Binding-site contacts:
Ligand atom CD1 contacts residue HIS431 of chain 51.W at 3.3 Å.
Ligand atom CE1 contacts residue THR219 of chain 28.W at 3.9 Å.
Ligand atom OD1 contacts residue GLU199 of chain 51.W at 3.4 Å (salt-bridge).
Ligand atom CZ contacts residue HIS431 of chain 51.W at 3.4 Å.
Ligand atom CG2 contacts residue LEU189 of chain 51.W at 2.8 Å (hydrophobic).
Ligand atom CG2 contacts residue TYR188 of chain 51.W at 3.9 Å (hydrophobic).
Ligand atom CB contacts residue LEU189 of chain 51.W at 3.8 Å (hydrophobic).
Ligand atom CB contacts residue GLU289 of chain 28.W at 3.8 Å.
Ligand atom CA contacts residue ARG193 of chain 51.W at 3.8 Å.
Ligand atom O contacts residue ARG193 of chain 51.W at 2.8 Å (salt-bridge).
Ligand atom CE1 contacts residue GLU289 of chain 28.W at 3.6 Å.
Ligand atom CG contacts residue GLU289 of chain 28.W at 3.6 Å.
Ligand atom OH contacts residue HIS431 of chain 51.W at 2.9 Å (h-bond).
Ligand atom OH contacts residue THR430 of chain 51.W at 3.4 Å.
Ligand atom OH contacts residue LEU283 of chain 28.W at 3.8 Å.
Ligand atom O contacts residue ARG435 of chain 51.W at 3.5 Å (salt-bridge).
Ligand atom CE1 contacts residue HIS431 of chain 51.W at 3.0 Å.
Ligand atom CE1 contacts residue ARG193 of chain 51.W at 3.1 Å.
Ligand atom CD1 contacts residue ARG193 of chain 51.W at 3.7 Å.
Ligand atom ND2 contacts residue GLU199 of chain 51.W at 2.9 Å (salt-bridge).
Ligand atom CG contacts residue GLU199 of chain 51.W at 3.6 Å.
Ligand atom OH contacts residue MET223 of chain 28.W at 2.2 Å (h-bond).
Ligand atom CD contacts residue HIS431 of chain 51.W at 3.8 Å.
Ligand atom CZ contacts residue THR219 of chain 28.W at 3.2 Å.
Ligand atom CD2 contacts residue MET223 of chain 28.W at 3.7 Å (hydrophobic).
Ligand atom CE1 contacts residue MET223 of chain 28.W at 3.3 Å (hydrophobic).
Ligand atom CE2 contacts residue ARG193 of chain 51.W at 3.8 Å.
Ligand atom C contacts residue ARG193 of chain 51.W at 3.3 Å.
Ligand atom CZ contacts residue MET223 of chain 28.W at 2.9 Å (hydrophobic).
Ligand atom CB contacts residue ARG435 of chain 51.W at 3.7 Å.
Ligand atom ND2 contacts residue TYR188 of chain 51.W at 3.5 Å (h-bond).
Ligand atom N contacts residue ARG193 of chain 51.W at 3.8 Å.
Ligand atom CE1 contacts residue VAL432 of chain 51.W at 3.8 Å (hydrophobic).
Ligand atom CG1 contacts residue ARG435 of chain 51.W at 3.8 Å.
Ligand atom CE2 contacts residue MET223 of chain 28.W at 3.5 Å (hydrophobic).
Ligand atom CG1 contacts residue PHE436 of chain 51.W at 3.4 Å (hydrophobic).
Ligand atom CZ contacts residue ARG193 of chain 51.W at 3.1 Å.
Ligand atom CD1 contacts residue GLU289 of chain 28.W at 3.0 Å.
Ligand atom CG contacts residue HIS431 of chain 51.W at 3.8 Å.
Ligand atom CG contacts residue TYR288 of chain 28.W at 3.4 Å (hydrophobic).

The protein below binds the small molecule below.
Small molecule (SMILES): CC(C)[C@H](NC(=O)[C@@H]1CCCN1C(=O)[C@H](CC(N)=O)NC(=O)[C@@H](N)Cc1ccccc1)C(=O)N[C@@H](Cc1ccc(O)cc1)C(=O)N1CCC[C@H]1C(=O)N[C@H](C=O)Cc1ccc(O)cc1

Sequence of chain 51.W:
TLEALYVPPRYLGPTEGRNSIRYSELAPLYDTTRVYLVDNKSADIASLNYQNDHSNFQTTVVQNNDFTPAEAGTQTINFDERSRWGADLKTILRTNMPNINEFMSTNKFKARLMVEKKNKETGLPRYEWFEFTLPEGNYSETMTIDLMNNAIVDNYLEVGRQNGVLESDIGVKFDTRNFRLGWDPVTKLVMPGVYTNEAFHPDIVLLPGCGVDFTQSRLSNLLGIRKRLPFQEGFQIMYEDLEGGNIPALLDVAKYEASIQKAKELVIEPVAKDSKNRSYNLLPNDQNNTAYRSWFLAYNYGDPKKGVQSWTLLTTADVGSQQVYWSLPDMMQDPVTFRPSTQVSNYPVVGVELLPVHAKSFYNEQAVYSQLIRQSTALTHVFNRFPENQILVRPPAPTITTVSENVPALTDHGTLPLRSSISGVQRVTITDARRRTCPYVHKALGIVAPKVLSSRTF

Sequence of chain 28.W:
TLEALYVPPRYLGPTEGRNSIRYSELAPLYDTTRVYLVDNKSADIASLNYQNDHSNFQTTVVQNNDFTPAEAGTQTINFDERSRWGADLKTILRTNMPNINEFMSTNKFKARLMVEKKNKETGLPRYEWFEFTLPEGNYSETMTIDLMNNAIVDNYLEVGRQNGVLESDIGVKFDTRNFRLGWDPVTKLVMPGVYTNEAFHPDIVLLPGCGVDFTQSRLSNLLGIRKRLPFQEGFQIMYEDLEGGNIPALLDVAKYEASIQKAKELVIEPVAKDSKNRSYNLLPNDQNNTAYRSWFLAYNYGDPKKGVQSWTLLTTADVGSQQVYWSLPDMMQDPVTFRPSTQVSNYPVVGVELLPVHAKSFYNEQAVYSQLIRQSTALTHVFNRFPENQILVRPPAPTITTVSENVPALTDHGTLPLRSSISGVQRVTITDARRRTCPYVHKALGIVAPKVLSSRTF